Binding-site contacts:
Ligand atom C1 contacts residue PRO261 of chain 1.A at 4.4 Å (hydrophobic).
Ligand atom N2 contacts residue ASN416 of chain 1.A at 3.0 Å (h-bond).
Ligand atom O5 contacts residue PRO261 of chain 1.A at 3.6 Å.
Ligand atom O7 contacts residue ASN416 of chain 1.A at 3.7 Å.
Ligand atom C6 contacts residue PRO261 of chain 1.A at 4.2 Å (hydrophobic).
Ligand atom C8 contacts residue NAG1 of chain 1.S at 3.5 Å.
Ligand atom C8 contacts residue ASN232 of chain 1.A at 4.0 Å.
Ligand atom C3 contacts residue ASN416 of chain 1.A at 3.8 Å.
Ligand atom C7 contacts residue ASN416 of chain 1.A at 3.5 Å.
Ligand atom C5 contacts residue ASN416 of chain 1.A at 3.7 Å.
Ligand atom C1 contacts residue ASN416 of chain 1.A at 1.4 Å.
Ligand atom C2 contacts residue ASN416 of chain 1.A at 2.5 Å.
Ligand atom O5 contacts residue ASN416 of chain 1.A at 2.3 Å (h-bond).
Ligand atom C4 contacts residue ASN416 of chain 1.A at 4.2 Å.

Sequence of chain 1.A:
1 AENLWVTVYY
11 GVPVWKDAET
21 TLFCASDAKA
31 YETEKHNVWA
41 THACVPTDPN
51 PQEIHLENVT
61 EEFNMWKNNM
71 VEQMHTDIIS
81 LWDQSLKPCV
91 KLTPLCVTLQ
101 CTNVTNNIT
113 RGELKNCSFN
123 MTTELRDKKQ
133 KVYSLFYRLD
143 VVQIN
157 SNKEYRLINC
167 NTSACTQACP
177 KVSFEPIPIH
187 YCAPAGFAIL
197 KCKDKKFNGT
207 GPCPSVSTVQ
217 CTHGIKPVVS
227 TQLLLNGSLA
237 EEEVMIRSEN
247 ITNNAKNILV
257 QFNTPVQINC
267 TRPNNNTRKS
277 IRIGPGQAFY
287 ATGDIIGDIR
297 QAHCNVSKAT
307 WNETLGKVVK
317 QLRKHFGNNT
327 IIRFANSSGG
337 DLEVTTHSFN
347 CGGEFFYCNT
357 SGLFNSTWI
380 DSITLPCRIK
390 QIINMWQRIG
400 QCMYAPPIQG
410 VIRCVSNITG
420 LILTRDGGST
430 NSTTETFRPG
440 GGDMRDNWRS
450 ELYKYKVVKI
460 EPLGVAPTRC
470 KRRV

A protein and the small-molecule ligand that binds it are described below.
Small molecule (SMILES): CC(=O)N[C@@H]1[C@@H](O)[C@H](O)[C@@H](CO)O[C@H]1O